The small molecule below binds the protein below.
Small molecule (SMILES): O=C(O)[C@@](O)(COP(=O)(O)O)[C@H](O)[C@H](O)COP(=O)(O)O

Sequence of chain 1.C:
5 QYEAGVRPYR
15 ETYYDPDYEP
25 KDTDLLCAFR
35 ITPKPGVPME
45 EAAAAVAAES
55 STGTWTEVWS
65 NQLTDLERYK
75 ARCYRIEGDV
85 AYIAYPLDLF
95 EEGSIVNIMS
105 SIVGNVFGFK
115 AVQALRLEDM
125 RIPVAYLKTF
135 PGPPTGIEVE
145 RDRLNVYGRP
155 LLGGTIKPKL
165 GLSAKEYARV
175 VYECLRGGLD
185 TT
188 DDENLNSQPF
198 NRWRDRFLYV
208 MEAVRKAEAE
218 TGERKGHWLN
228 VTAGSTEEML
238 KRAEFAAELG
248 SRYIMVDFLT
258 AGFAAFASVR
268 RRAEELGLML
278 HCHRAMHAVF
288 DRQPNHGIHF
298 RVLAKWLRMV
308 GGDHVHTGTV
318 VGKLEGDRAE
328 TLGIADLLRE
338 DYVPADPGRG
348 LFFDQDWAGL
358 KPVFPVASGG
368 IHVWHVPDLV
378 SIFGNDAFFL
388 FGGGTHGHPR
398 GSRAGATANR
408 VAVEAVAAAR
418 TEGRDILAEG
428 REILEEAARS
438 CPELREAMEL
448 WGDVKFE

Binding-site contacts:
Ligand atom C2 contacts residue MG1 of chain 1.N at 2.9 Å.
Ligand atom O1P contacts residue GLY367 of chain 1.C at 2.9 Å (h-bond).
Ligand atom O2P contacts residue GLY390 of chain 1.C at 2.8 Å (h-bond).
Ligand atom C3 contacts residue KCX187 of chain 1.C at 3.0 Å.
Ligand atom C contacts residue LYS161 of chain 1.C at 3.5 Å.
Ligand atom O3 contacts residue HIS280 of chain 1.C at 2.9 Å (h-bond).
Ligand atom O4 contacts residue GLY366 of chain 1.C at 3.2 Å.
Ligand atom O2P contacts residue LYS161 of chain 1.C at 3.2 Å.
Ligand atom O7 contacts residue LYS320 of chain 1.C at 3.1 Å (salt-bridge).
Ligand atom C contacts residue MG1 of chain 1.N at 2.9 Å.
Ligand atom O2 contacts residue ASP189 of chain 1.C at 3.2 Å (salt-bridge).
Ligand atom O3 contacts residue GLU190 of chain 1.C at 3.0 Å (salt-bridge).
Ligand atom O6 contacts residue MG1 of chain 1.N at 2.1 Å.
Ligand atom O2P contacts residue THR58 of chain 2.B at 2.6 Å (h-bond).
Ligand atom O6 contacts residue LYS163 of chain 1.C at 2.8 Å (salt-bridge).
Ligand atom P1 contacts residue THR58 of chain 2.B at 3.5 Å.
Ligand atom O6P contacts residue SER365 of chain 1.C at 3.4 Å (h-bond).
Ligand atom O5 contacts residue LEU321 of chain 1.C at 3.4 Å.
Ligand atom O6 contacts residue GLU190 of chain 1.C at 3.0 Å (salt-bridge).
Ligand atom O6 contacts residue ASP189 of chain 1.C at 3.0 Å (salt-bridge).
Ligand atom C contacts residue ASN109 of chain 2.B at 3.3 Å.
Ligand atom O1P contacts residue LYS320 of chain 1.C at 2.8 Å (salt-bridge).
Ligand atom O5P contacts residue ARG281 of chain 1.C at 2.8 Å (salt-bridge).
Ligand atom O2 contacts residue THR159 of chain 1.C at 2.9 Å (h-bond).
Ligand atom C3 contacts residue MG1 of chain 1.N at 3.1 Å.
Ligand atom O7 contacts residue GLU53 of chain 2.B at 3.4 Å (salt-bridge).
Ligand atom O3 contacts residue KCX187 of chain 1.C at 2.4 Å (h-bond).
Ligand atom O4P contacts residue ARG281 of chain 1.C at 3.0 Å (salt-bridge).
Ligand atom O1P contacts residue GLY366 of chain 1.C at 3.5 Å.
Ligand atom O1 contacts residue LYS161 of chain 1.C at 3.1 Å (salt-bridge).
Ligand atom O3 contacts residue MG1 of chain 1.N at 2.3 Å.
Ligand atom O2 contacts residue KCX187 of chain 1.C at 3.2 Å (h-bond).
Ligand atom O4 contacts residue SER365 of chain 1.C at 2.9 Å (h-bond).
Ligand atom O2 contacts residue MG1 of chain 1.N at 2.3 Å.
Ligand atom O3P contacts residue GLY389 of chain 1.C at 3.0 Å (h-bond).
Ligand atom O6 contacts residue ASN109 of chain 2.B at 2.8 Å (h-bond).
Ligand atom O6P contacts residue HIS313 of chain 1.C at 2.7 Å (h-bond).
Ligand atom O1P contacts residue TRP59 of chain 2.B at 3.3 Å.
Ligand atom O2 contacts residue LYS161 of chain 1.C at 2.9 Å (salt-bridge).
Ligand atom O6 contacts residue LYS161 of chain 1.C at 3.4 Å (salt-bridge).

Sequence of chain 2.B:
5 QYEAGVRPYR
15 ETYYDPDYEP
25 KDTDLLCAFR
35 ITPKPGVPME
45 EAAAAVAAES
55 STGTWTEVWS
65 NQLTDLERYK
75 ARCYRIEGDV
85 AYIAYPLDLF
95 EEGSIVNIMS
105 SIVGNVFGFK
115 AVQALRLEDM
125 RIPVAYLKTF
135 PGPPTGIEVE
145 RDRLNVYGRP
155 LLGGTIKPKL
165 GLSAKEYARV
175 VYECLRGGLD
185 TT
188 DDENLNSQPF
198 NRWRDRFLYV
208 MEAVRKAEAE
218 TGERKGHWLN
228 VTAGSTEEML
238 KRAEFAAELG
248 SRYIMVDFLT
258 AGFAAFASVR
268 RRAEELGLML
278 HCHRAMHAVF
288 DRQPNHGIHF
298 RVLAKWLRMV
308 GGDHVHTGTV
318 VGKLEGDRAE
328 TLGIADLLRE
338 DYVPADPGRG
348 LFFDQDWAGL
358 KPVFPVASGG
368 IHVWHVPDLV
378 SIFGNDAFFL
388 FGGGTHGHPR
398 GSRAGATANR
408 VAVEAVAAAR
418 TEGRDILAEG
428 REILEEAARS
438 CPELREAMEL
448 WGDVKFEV